Sequence of chain 1.A:
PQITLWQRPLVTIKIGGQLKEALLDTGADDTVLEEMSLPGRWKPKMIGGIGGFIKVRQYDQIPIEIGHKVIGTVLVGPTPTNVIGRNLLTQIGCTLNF

A protein and the small-molecule ligand that binds it are described below.
Small molecule (SMILES): CC(C)(C)OC(=O)N[C@@H](Cc1ccccc1)[C@H](O)CN[C@@H](Cc1ccccc1)C(=O)N[C@@H](CCC(=O)O)C(=O)N[C@@H](Cc1ccccc1)C(N)=O

Binding-site contacts:
Ligand atom OE2 contacts residue ALA28 of chain 1.A at 3.5 Å.
Ligand atom CB3 contacts residue ASP29 of chain 1.A at 3.4 Å.
Ligand atom CE1 contacts residue THR82 of chain 1.B at 3.2 Å.
Ligand atom CM contacts residue ASP25 of chain 1.B at 3.0 Å.
Ligand atom N contacts residue GLY27 of chain 1.A at 3.6 Å (h-bond).
Ligand atom N contacts residue ASP25 of chain 1.B at 2.5 Å (salt-bridge).
Ligand atom CA2 contacts residue GLY48 of chain 1.A at 3.2 Å.
Ligand atom OE2 contacts residue ASP30 of chain 1.A at 2.8 Å (salt-bridge).
Ligand atom N1 contacts residue GLY27 of chain 1.B at 2.9 Å (h-bond).
Ligand atom CB contacts residue ASP25 of chain 1.B at 3.3 Å.
Ligand atom C5 contacts residue ASP25 of chain 1.A at 3.0 Å.
Ligand atom OXT contacts residue ASP25 of chain 1.A at 2.5 Å (salt-bridge).
Ligand atom CA1 contacts residue GLY27 of chain 1.B at 3.6 Å.
Ligand atom OE1 contacts residue ILE47 of chain 1.A at 3.6 Å.
Ligand atom CA3 contacts residue ASP29 of chain 1.A at 3.3 Å.
Ligand atom C3 contacts residue GLY48 of chain 1.B at 3.1 Å.
Ligand atom N2 contacts residue GLY27 of chain 1.A at 3.1 Å (h-bond).
Ligand atom CA contacts residue ASP25 of chain 1.B at 3.2 Å.
Ligand atom CE21 contacts residue THR82 of chain 1.A at 3.4 Å.
Ligand atom N3 contacts residue GLY48 of chain 1.A at 2.9 Å (h-bond).
Ligand atom C6 contacts residue GLY48 of chain 1.A at 3.5 Å.
Ligand atom CD22 contacts residue GLY48 of chain 1.A at 3.6 Å.
Ligand atom CE11 contacts residue PRO81 of chain 1.A at 3.6 Å (hydrophobic).
Ligand atom CD21 contacts residue THR82 of chain 1.A at 3.5 Å.
Ligand atom O2 contacts residue ALA28 of chain 1.B at 3.5 Å.
Ligand atom CZ contacts residue THR82 of chain 1.B at 3.2 Å.
Ligand atom OE2 contacts residue ASP29 of chain 1.A at 2.9 Å (salt-bridge).
Ligand atom OE1 contacts residue ASP30 of chain 1.A at 2.6 Å (salt-bridge).
Ligand atom CB1 contacts residue GLY27 of chain 1.B at 3.6 Å.
Ligand atom CD contacts residue ASP30 of chain 1.A at 3.5 Å.
Ligand atom O4 contacts residue ILE47 of chain 1.A at 3.2 Å.
Ligand atom CD1 contacts residue LEU23 of chain 1.B at 3.6 Å (hydrophobic).
Ligand atom C4 contacts residue GLY27 of chain 1.A at 3.6 Å.
Ligand atom O3 contacts residue ASP29 of chain 1.A at 3.1 Å (salt-bridge).
Ligand atom O3 contacts residue GLY27 of chain 1.A at 3.5 Å (h-bond).
Ligand atom CB3 contacts residue ARG8 of chain 1.B at 3.6 Å.
Ligand atom CZ1 contacts residue THR82 of chain 1.A at 3.5 Å.
Ligand atom O4 contacts residue GLY48 of chain 1.A at 2.7 Å (h-bond).
Ligand atom O contacts residue GLY49 of chain 1.A at 3.5 Å.
Ligand atom CA contacts residue GLY27 of chain 1.A at 3.2 Å.

Sequence of chain 1.B:
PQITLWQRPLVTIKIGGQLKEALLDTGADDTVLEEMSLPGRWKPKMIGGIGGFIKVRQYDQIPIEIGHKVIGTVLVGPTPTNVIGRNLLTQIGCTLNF